Binding-site contacts:
Ligand atom C3 contacts residue ASN614 of chain 1.A at 3.8 Å.
Ligand atom C8 contacts residue GLN642 of chain 1.A at 3.7 Å.
Ligand atom O6 contacts residue THR616 of chain 1.A at 4.2 Å.
Ligand atom C3 contacts residue GLN642 of chain 1.A at 3.9 Å.
Ligand atom O3 contacts residue GLN642 of chain 1.A at 4.5 Å.
Ligand atom C1 contacts residue THR616 of chain 1.A at 4.0 Å.
Ligand atom O5 contacts residue THR616 of chain 1.A at 3.8 Å.
Ligand atom C5 contacts residue ASN614 of chain 1.A at 3.7 Å.
Ligand atom O7 contacts residue ASN614 of chain 1.A at 3.9 Å.
Ligand atom C2 contacts residue GLN642 of chain 1.A at 3.7 Å.
Ligand atom N2 contacts residue ASN614 of chain 1.A at 2.9 Å (h-bond).
Ligand atom C8 contacts residue ASN614 of chain 1.A at 4.0 Å.
Ligand atom C2 contacts residue ASN614 of chain 1.A at 2.5 Å.
Ligand atom C1 contacts residue ASN614 of chain 1.A at 1.4 Å.
Ligand atom C7 contacts residue ASN614 of chain 1.A at 3.6 Å.
Ligand atom C7 contacts residue GLN642 of chain 1.A at 3.8 Å.
Ligand atom C4 contacts residue ASN614 of chain 1.A at 4.2 Å.
Ligand atom C1 contacts residue GLN642 of chain 1.A at 4.0 Å.
Ligand atom O5 contacts residue ASN614 of chain 1.A at 2.4 Å (h-bond).
Ligand atom N2 contacts residue GLN642 of chain 1.A at 2.9 Å (h-bond).

The small molecule below binds the protein below.
Small molecule (SMILES): CC(=O)N[C@@H]1[C@@H](O)[C@H](O)[C@@H](CO)O[C@H]1O

Sequence of chain 1.A:
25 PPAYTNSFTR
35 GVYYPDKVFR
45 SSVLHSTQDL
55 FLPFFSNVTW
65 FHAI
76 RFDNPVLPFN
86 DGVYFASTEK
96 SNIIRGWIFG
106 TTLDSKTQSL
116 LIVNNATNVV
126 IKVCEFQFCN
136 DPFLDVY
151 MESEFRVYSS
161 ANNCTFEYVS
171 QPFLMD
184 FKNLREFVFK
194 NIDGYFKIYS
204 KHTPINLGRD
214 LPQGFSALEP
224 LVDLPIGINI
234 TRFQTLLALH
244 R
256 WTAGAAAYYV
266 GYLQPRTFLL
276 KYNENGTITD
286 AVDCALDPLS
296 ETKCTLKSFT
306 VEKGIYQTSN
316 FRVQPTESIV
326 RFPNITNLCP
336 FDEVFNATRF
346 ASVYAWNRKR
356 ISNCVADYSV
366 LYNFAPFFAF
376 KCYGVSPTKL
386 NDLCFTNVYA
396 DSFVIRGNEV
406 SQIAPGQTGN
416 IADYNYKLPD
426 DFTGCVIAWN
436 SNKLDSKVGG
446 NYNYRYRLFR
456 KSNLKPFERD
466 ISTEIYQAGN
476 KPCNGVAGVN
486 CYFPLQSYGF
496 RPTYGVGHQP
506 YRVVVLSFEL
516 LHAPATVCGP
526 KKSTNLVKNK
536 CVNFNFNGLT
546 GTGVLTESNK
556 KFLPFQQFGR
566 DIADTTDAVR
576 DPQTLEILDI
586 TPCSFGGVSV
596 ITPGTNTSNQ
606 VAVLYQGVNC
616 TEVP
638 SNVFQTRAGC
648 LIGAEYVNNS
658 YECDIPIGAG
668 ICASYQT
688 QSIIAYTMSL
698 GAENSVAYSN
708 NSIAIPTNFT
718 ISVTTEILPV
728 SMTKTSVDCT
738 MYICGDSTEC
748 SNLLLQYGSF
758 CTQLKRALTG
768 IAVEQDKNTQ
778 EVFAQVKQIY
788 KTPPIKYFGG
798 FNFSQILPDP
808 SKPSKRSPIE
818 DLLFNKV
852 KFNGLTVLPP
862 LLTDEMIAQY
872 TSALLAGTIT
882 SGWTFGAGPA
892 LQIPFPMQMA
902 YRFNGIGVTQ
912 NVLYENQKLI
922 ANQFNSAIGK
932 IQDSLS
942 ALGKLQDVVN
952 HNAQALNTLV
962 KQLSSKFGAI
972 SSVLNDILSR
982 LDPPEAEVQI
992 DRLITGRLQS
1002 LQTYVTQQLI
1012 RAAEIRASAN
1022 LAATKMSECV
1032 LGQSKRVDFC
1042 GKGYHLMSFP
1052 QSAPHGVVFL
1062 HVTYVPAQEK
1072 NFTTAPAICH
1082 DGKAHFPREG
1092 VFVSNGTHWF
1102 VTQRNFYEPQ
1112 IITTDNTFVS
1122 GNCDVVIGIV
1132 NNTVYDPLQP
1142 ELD